This protein binds this small molecule.
Small molecule (SMILES): CC(=O)N[C@@H]1[C@@H](O)[C@H](O)[C@@H](CO)O[C@H]1O

Binding-site contacts:
Ligand atom C1 contacts residue ASN11 of chain 3.A at 1.5 Å.
Ligand atom C5 contacts residue ASN11 of chain 3.A at 3.7 Å.
Ligand atom O5 contacts residue ASN11 of chain 3.A at 2.4 Å (h-bond).
Ligand atom O7 contacts residue ASN11 of chain 3.A at 3.1 Å (h-bond).
Ligand atom C2 contacts residue ASN11 of chain 3.A at 2.5 Å.
Ligand atom N2 contacts residue ASN11 of chain 3.A at 2.9 Å (h-bond).
Ligand atom C7 contacts residue ASN11 of chain 3.A at 2.8 Å.
Ligand atom C8 contacts residue ASN11 of chain 3.A at 3.1 Å.
Ligand atom C4 contacts residue ASN11 of chain 3.A at 4.2 Å.
Ligand atom C3 contacts residue ASN11 of chain 3.A at 3.8 Å.

Sequence of chain 3.A:
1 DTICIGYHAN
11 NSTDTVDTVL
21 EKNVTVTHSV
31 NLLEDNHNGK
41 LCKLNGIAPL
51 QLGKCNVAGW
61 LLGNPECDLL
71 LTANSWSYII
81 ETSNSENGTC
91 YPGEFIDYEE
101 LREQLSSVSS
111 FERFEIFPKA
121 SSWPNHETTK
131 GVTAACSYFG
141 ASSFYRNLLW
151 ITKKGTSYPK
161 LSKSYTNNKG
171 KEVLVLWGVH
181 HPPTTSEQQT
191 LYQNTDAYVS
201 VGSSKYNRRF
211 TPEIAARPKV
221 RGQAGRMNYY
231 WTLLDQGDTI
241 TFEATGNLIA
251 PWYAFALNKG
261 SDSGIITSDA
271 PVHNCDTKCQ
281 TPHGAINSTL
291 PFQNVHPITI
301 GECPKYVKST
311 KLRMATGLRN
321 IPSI